Binding-site contacts:
Ligand atom O5 contacts residue LEU251 of chain 1.K at 4.5 Å.
Ligand atom O6 contacts residue LEU251 of chain 1.K at 3.7 Å.
Ligand atom C4 contacts residue ASN253 of chain 1.K at 4.2 Å.
Ligand atom C1 contacts residue ASN253 of chain 1.K at 1.4 Å.
Ligand atom C8 contacts residue THR255 of chain 1.K at 3.8 Å.
Ligand atom C3 contacts residue SER207 of chain 1.K at 4.1 Å.
Ligand atom N2 contacts residue SER207 of chain 1.K at 3.5 Å (h-bond).
Ligand atom C2 contacts residue SER207 of chain 1.K at 3.2 Å.
Ligand atom C5 contacts residue ASN253 of chain 1.K at 3.6 Å.
Ligand atom O3 contacts residue GLN128 of chain 1.K at 3.8 Å.
Ligand atom N2 contacts residue ASN253 of chain 1.K at 2.9 Å (h-bond).
Ligand atom O5 contacts residue ASN253 of chain 1.K at 2.4 Å (h-bond).
Ligand atom C8 contacts residue VAL205 of chain 1.K at 3.6 Å (hydrophobic).
Ligand atom O3 contacts residue SER207 of chain 1.K at 3.7 Å.
Ligand atom N2 contacts residue VAL205 of chain 1.K at 3.9 Å.
Ligand atom C2 contacts residue ASN253 of chain 1.K at 2.5 Å.
Ligand atom C3 contacts residue ASN253 of chain 1.K at 3.8 Å.
Ligand atom C1 contacts residue SER207 of chain 1.K at 4.3 Å.
Ligand atom C7 contacts residue VAL205 of chain 1.K at 4.3 Å (hydrophobic).
Ligand atom C7 contacts residue ASN253 of chain 1.K at 3.5 Å.
Ligand atom C6 contacts residue LEU251 of chain 1.K at 4.0 Å (hydrophobic).
Ligand atom O7 contacts residue ASN253 of chain 1.K at 3.7 Å.

This small molecule binds to this protein.
Small molecule (SMILES): CC(=O)N[C@@H]1[C@@H](O)[C@H](O)[C@@H](CO)O[C@H]1O

Sequence of chain 1.K:
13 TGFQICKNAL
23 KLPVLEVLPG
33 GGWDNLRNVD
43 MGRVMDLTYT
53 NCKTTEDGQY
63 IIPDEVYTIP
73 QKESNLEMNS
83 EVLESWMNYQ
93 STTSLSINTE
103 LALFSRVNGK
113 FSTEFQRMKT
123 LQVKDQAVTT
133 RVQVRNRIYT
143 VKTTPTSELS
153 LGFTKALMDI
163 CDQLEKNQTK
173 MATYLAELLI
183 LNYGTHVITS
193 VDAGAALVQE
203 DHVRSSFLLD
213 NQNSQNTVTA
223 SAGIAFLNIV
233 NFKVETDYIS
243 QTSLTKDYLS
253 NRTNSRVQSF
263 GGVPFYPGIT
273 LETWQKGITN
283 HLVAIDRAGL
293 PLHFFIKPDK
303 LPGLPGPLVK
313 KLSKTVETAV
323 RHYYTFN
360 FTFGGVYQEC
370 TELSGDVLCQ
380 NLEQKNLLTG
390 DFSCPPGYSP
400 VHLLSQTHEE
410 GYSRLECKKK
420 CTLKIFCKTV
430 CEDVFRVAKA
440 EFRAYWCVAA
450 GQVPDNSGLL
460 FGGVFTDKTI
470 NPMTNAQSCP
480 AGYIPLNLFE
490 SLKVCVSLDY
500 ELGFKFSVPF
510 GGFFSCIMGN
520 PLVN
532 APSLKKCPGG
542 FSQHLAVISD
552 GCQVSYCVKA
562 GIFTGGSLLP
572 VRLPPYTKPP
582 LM